Binding-site contacts:
Ligand atom PBG contacts residue ARG157 of chain 1.C at 3.8 Å.
Ligand atom CAU contacts residue GLU103 of chain 1.C at 3.3 Å.
Ligand atom CAX contacts residue TRP56 of chain 1.C at 3.6 Å (hydrophobic).
Ligand atom NAB contacts residue GLU103 of chain 1.C at 2.8 Å (salt-bridge).
Ligand atom OAC contacts residue TRP56 of chain 1.C at 3.5 Å.
Ligand atom NBD contacts residue TRP102 of chain 1.C at 3.7 Å.
Ligand atom PBG contacts residue LYS162 of chain 1.C at 3.4 Å.
Ligand atom NAB contacts residue GLN57 of chain 1.C at 3.6 Å (h-bond).
Ligand atom NAP contacts residue GLU103 of chain 1.C at 2.8 Å (salt-bridge).
Ligand atom CAM contacts residue TRP102 of chain 1.C at 3.6 Å (hydrophobic).
Ligand atom CAA contacts residue TRP56 of chain 1.C at 3.4 Å (hydrophobic).
Ligand atom PBG contacts residue LYS159 of chain 1.C at 3.7 Å.
Ligand atom CAN contacts residue TRP56 of chain 1.C at 3.3 Å (hydrophobic).
Ligand atom CAV contacts residue GLU103 of chain 1.C at 3.8 Å.
Ligand atom OAC contacts residue TRP102 of chain 1.C at 3.0 Å (h-bond).
Ligand atom CAU contacts residue TRP102 of chain 1.C at 3.6 Å (hydrophobic).
Ligand atom C2' contacts residue TRP102 of chain 1.C at 3.9 Å (hydrophobic).
Ligand atom OAI contacts residue LYS162 of chain 1.C at 2.6 Å (salt-bridge).
Ligand atom NBC contacts residue TRP56 of chain 1.C at 3.5 Å (h-bond).
Ligand atom OAC contacts residue MET101 of chain 1.C at 3.2 Å.
Ligand atom CAV contacts residue TRP102 of chain 1.C at 3.4 Å (hydrophobic).
Ligand atom OAC contacts residue GLU103 of chain 1.C at 3.8 Å.
Ligand atom CAU contacts residue TRP56 of chain 1.C at 3.9 Å (hydrophobic).
Ligand atom OAL contacts residue ARG157 of chain 1.C at 2.9 Å (salt-bridge).
Ligand atom NBD contacts residue TRP56 of chain 1.C at 3.3 Å.
Ligand atom CAW contacts residue TRP102 of chain 1.C at 3.6 Å (hydrophobic).
Ligand atom NAP contacts residue TRP56 of chain 1.C at 3.7 Å.
Ligand atom OAT contacts residue LYS162 of chain 1.C at 3.2 Å (salt-bridge).
Ligand atom OAF contacts residue LYS162 of chain 1.C at 2.6 Å (salt-bridge).
Ligand atom OAF contacts residue ARG157 of chain 1.C at 3.6 Å (salt-bridge).
Ligand atom CAV contacts residue TRP56 of chain 1.C at 3.5 Å (hydrophobic).
Ligand atom NAP contacts residue TRP102 of chain 1.C at 3.3 Å.
Ligand atom C1' contacts residue TRP56 of chain 1.C at 3.5 Å (hydrophobic).
Ligand atom CAX contacts residue TRP102 of chain 1.C at 3.7 Å (hydrophobic).
Ligand atom OAE contacts residue ARG157 of chain 1.C at 2.8 Å (salt-bridge).
Ligand atom CAW contacts residue TRP56 of chain 1.C at 3.5 Å (hydrophobic).
Ligand atom CAM contacts residue TRP56 of chain 1.C at 3.8 Å (hydrophobic).
Ligand atom OAF contacts residue LYS159 of chain 1.C at 2.7 Å (salt-bridge).
Ligand atom NBC contacts residue TRP102 of chain 1.C at 3.9 Å.
Ligand atom O4' contacts residue TRP56 of chain 1.C at 3.2 Å.

Sequence of chain 1.C:
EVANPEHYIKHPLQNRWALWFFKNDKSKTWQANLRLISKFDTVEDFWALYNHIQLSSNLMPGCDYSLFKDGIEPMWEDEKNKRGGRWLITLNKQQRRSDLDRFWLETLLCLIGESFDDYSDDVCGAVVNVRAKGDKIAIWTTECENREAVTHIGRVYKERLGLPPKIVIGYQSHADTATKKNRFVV

This protein binds this small molecule.
Small molecule (SMILES): C[n+]1cn([C@@H]2O[C@H](CO[P](=O)(O)O[P](=O)(O)OP(=O)(O)O)[C@@H](O)[C@H]2O)c2cc(N)[nH]c(=O)c21